Sequence of chain 1.A:
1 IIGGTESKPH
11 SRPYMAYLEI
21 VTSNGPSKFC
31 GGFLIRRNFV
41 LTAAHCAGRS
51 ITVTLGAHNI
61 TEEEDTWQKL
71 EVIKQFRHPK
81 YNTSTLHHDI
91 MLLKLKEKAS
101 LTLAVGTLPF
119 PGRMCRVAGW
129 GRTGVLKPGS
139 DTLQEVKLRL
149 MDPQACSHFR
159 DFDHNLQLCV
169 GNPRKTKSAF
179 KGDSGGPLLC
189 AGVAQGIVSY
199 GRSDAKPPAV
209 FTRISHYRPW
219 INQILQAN

This small molecule binds to this protein.
Small molecule (SMILES): CC(=O)N[C@@H]1[C@@H](O)[C@H](O)[C@@H](CO)O[C@H]1O

Binding-site contacts:
Ligand atom C7 contacts residue ASN59 of chain 1.A at 3.6 Å.
Ligand atom C1 contacts residue ASN59 of chain 1.A at 1.4 Å.
Ligand atom O6 contacts residue GLU62 of chain 1.A at 2.9 Å (salt-bridge).
Ligand atom C7 contacts residue THR140 of chain 1.A at 3.7 Å.
Ligand atom C8 contacts residue ASN59 of chain 1.A at 3.8 Å.
Ligand atom C5 contacts residue GLU62 of chain 1.A at 4.5 Å.
Ligand atom O5 contacts residue GLU62 of chain 1.A at 3.8 Å.
Ligand atom C3 contacts residue ASN59 of chain 1.A at 3.7 Å.
Ligand atom C4 contacts residue ASN59 of chain 1.A at 4.1 Å.
Ligand atom C6 contacts residue GLU62 of chain 1.A at 4.1 Å.
Ligand atom N2 contacts residue ASP139 of chain 1.A at 3.9 Å.
Ligand atom C8 contacts residue THR140 of chain 1.A at 3.9 Å.
Ligand atom N2 contacts residue THR140 of chain 1.A at 4.4 Å.
Ligand atom O7 contacts residue THR140 of chain 1.A at 3.6 Å.
Ligand atom C2 contacts residue ASN59 of chain 1.A at 2.4 Å.
Ligand atom N2 contacts residue ASN59 of chain 1.A at 3.0 Å (h-bond).
Ligand atom C1 contacts residue ASP139 of chain 1.A at 4.4 Å.
Ligand atom C5 contacts residue THR61 of chain 1.A at 3.3 Å.
Ligand atom O5 contacts residue ASN59 of chain 1.A at 2.3 Å (h-bond).
Ligand atom C6 contacts residue THR61 of chain 1.A at 3.7 Å.
Ligand atom O5 contacts residue THR61 of chain 1.A at 3.2 Å (h-bond).
Ligand atom O7 contacts residue ASP139 of chain 1.A at 4.5 Å.
Ligand atom C5 contacts residue ASN59 of chain 1.A at 3.6 Å.
Ligand atom C1 contacts residue THR61 of chain 1.A at 3.5 Å.